The protein below binds the small molecule below.
Small molecule (SMILES): CC(=O)N[C@H]1[C@H](O[C@H]2[C@H](O)[C@@H](NC(C)=O)CO[C@@H]2CO[C@@H]2O[C@@H](C)[C@@H](O)[C@@H](O)[C@@H]2O)O[C@H](CO)[C@@H](O[C@@H]2O[C@H](CO)[C@@H](O)[C@H](O)[C@@H]2O)[C@@H]1O

Sequence of chain 1.B:
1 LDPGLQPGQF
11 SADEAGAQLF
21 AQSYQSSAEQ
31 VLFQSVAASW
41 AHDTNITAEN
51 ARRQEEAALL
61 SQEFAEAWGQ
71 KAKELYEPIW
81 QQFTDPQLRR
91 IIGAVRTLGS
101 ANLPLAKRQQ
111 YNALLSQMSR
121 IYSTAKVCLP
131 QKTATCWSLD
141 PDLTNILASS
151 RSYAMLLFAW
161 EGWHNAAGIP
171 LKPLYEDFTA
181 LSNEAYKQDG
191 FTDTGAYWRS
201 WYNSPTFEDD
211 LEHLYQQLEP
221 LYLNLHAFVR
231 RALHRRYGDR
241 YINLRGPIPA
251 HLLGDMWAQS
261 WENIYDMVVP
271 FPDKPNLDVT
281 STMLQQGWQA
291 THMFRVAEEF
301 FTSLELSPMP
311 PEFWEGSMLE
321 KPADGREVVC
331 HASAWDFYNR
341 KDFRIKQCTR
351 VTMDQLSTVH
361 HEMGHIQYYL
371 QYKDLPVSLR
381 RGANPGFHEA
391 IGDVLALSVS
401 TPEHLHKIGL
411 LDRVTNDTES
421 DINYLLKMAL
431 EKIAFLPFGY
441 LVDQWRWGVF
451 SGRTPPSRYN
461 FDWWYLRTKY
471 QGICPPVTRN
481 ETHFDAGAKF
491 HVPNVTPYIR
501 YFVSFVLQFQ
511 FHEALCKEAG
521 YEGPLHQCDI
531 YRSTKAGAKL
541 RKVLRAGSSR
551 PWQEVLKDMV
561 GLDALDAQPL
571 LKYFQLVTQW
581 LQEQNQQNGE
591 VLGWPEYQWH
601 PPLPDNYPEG

Binding-site contacts:
Ligand atom C2 contacts residue PRO524 of chain 1.B at 4.4 Å (hydrophobic).
Ligand atom O5 contacts residue GLU522 of chain 1.B at 4.1 Å.
Ligand atom C5 contacts residue GLU522 of chain 1.B at 3.9 Å.
Ligand atom C1 contacts residue GLU522 of chain 1.B at 3.9 Å.
Ligand atom C6 contacts residue ASN416 of chain 1.B at 3.3 Å.
Ligand atom C5 contacts residue ASN416 of chain 1.B at 4.2 Å.
Ligand atom C4 contacts residue ASN416 of chain 1.B at 4.2 Å.
Ligand atom C8 contacts residue GLN527 of chain 1.B at 4.0 Å.
Ligand atom C7 contacts residue GLN527 of chain 1.B at 3.9 Å.
Ligand atom C1 contacts residue GLN527 of chain 1.B at 3.9 Å.
Ligand atom C1 contacts residue ASN416 of chain 1.B at 1.4 Å.
Ligand atom O7 contacts residue PRO524 of chain 1.B at 3.8 Å.
Ligand atom C4 contacts residue ASN416 of chain 1.B at 4.3 Å.
Ligand atom O4 contacts residue PRO524 of chain 1.B at 3.7 Å.
Ligand atom O4 contacts residue THR418 of chain 1.B at 3.1 Å (h-bond).
Ligand atom C4 contacts residue THR418 of chain 1.B at 3.9 Å.
Ligand atom C5 contacts residue ASN416 of chain 1.B at 3.6 Å.
Ligand atom C2 contacts residue GLU522 of chain 1.B at 4.3 Å.
Ligand atom C6 contacts residue GLN527 of chain 1.B at 4.4 Å.
Ligand atom O5 contacts residue ASN416 of chain 1.B at 2.3 Å (h-bond).
Ligand atom C2 contacts residue GLN527 of chain 1.B at 3.6 Å.
Ligand atom C3 contacts residue GLU522 of chain 1.B at 3.9 Å.
Ligand atom C6 contacts residue ASP421 of chain 1.B at 3.7 Å.
Ligand atom O6 contacts residue GLU522 of chain 1.B at 4.3 Å.
Ligand atom C2 contacts residue ASN416 of chain 1.B at 2.5 Å.
Ligand atom C4 contacts residue ASP417 of chain 1.B at 4.0 Å.
Ligand atom O3 contacts residue THR418 of chain 1.B at 3.8 Å.
Ligand atom O3 contacts residue GLN527 of chain 1.B at 4.1 Å.
Ligand atom C1 contacts residue PRO524 of chain 1.B at 4.4 Å (hydrophobic).
Ligand atom N2 contacts residue GLN527 of chain 1.B at 2.9 Å (h-bond).
Ligand atom C3 contacts residue PRO524 of chain 1.B at 4.1 Å (hydrophobic).
Ligand atom C3 contacts residue GLN527 of chain 1.B at 3.5 Å.
Ligand atom C6 contacts residue ASP417 of chain 1.B at 3.7 Å.
Ligand atom N2 contacts residue ASN416 of chain 1.B at 2.9 Å (h-bond).
Ligand atom O4 contacts residue ASP417 of chain 1.B at 3.8 Å.
Ligand atom O7 contacts residue ASN416 of chain 1.B at 3.5 Å (h-bond).
Ligand atom O3 contacts residue PRO524 of chain 1.B at 4.0 Å.
Ligand atom C3 contacts residue ASN416 of chain 1.B at 3.8 Å.
Ligand atom C7 contacts residue ASN416 of chain 1.B at 3.4 Å.
Ligand atom O6 contacts residue GLY523 of chain 1.B at 3.9 Å.